This protein binds this small molecule.
Small molecule (SMILES): OC[C@H]1O[C@@H](NC(=S)N/N=C/c2cccc(Br)c2)[C@H](O)[C@@H](O)[C@@H]1O

Sequence of chain 2.A:
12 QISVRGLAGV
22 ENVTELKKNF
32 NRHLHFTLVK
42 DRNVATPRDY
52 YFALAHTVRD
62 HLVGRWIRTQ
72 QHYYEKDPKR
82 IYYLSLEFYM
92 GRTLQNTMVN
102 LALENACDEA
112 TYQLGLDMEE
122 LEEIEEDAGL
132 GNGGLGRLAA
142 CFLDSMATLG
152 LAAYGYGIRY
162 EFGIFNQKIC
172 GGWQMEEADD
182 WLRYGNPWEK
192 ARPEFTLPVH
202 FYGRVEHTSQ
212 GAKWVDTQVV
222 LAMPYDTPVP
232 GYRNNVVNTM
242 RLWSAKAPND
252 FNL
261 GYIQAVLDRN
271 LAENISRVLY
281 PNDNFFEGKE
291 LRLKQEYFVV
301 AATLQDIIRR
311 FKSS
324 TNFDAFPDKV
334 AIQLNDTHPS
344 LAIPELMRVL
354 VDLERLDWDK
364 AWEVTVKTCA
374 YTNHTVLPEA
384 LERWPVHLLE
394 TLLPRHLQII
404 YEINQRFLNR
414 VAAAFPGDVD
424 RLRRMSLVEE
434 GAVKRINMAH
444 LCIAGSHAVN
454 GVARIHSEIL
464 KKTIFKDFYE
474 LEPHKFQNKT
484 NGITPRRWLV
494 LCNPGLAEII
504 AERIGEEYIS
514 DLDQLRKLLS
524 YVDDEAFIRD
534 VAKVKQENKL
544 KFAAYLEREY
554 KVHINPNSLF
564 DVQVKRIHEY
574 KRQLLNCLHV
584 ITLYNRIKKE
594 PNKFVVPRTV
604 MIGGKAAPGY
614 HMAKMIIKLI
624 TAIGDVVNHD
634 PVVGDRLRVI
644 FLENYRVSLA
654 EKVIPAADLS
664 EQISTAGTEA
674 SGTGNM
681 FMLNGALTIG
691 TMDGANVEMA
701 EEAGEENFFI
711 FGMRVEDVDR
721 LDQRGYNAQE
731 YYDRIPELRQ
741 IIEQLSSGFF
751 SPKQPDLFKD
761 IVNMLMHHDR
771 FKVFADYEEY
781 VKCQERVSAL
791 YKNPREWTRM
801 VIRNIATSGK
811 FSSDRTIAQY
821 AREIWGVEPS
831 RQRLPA

Binding-site contacts:
Ligand atom O2 contacts residue LYS191 of chain 1.A at 3.8 Å.
Ligand atom O2 contacts residue ALA192 of chain 1.A at 3.0 Å (h-bond).
Ligand atom O4 contacts residue GLU190 of chain 1.A at 3.7 Å.
Ligand atom C10 contacts residue VAL64 of chain 1.A at 3.7 Å (hydrophobic).
Ligand atom C10 contacts residue PHE37 of chain 2.A at 3.5 Å (hydrophobic).
Ligand atom O6 contacts residue GLY186 of chain 1.A at 3.6 Å.
Ligand atom C10 contacts residue ARG60 of chain 1.A at 3.4 Å.
Ligand atom C1 contacts residue GLU190 of chain 1.A at 3.7 Å.
Ligand atom C8 contacts residue ARG60 of chain 1.A at 3.1 Å.
Ligand atom O6 contacts residue PRO188 of chain 1.A at 3.7 Å.
Ligand atom N2 contacts residue ARG60 of chain 1.A at 3.8 Å.
Ligand atom C3 contacts residue GLU190 of chain 1.A at 3.8 Å.
Ligand atom C8 contacts residue VAL40 of chain 2.A at 3.7 Å (hydrophobic).
Ligand atom O2 contacts residue GLU190 of chain 1.A at 3.8 Å.
Ligand atom N1 contacts residue GLU190 of chain 1.A at 3.4 Å (salt-bridge).
Ligand atom BR1 contacts residue PRO229 of chain 1.A at 3.3 Å.
Ligand atom C4 contacts residue ASN187 of chain 1.A at 3.7 Å.
Ligand atom C9 contacts residue ARG60 of chain 1.A at 3.4 Å.
Ligand atom C11 contacts residue ARG60 of chain 1.A at 3.4 Å.
Ligand atom N3 contacts residue THR38 of chain 2.A at 3.4 Å (h-bond).
Ligand atom N2 contacts residue THR38 of chain 2.A at 2.8 Å (h-bond).
Ligand atom C14 contacts residue ARG60 of chain 1.A at 3.7 Å.
Ligand atom N2 contacts residue LYS191 of chain 1.A at 3.6 Å.
Ligand atom N3 contacts residue ARG60 of chain 1.A at 3.3 Å (salt-bridge).
Ligand atom C7 contacts residue THR38 of chain 2.A at 3.8 Å.
Ligand atom C8 contacts residue PHE37 of chain 2.A at 3.8 Å (hydrophobic).
Ligand atom BR1 contacts residue GLU190 of chain 1.A at 3.5 Å.
Ligand atom C4 contacts residue GLU190 of chain 1.A at 3.8 Å.
Ligand atom O6 contacts residue ASN187 of chain 1.A at 3.0 Å (h-bond).
Ligand atom O3 contacts residue TYR226 of chain 1.A at 3.6 Å.
Ligand atom BR1 contacts residue PRO188 of chain 1.A at 3.7 Å.
Ligand atom C11 contacts residue VAL64 of chain 1.A at 3.4 Å (hydrophobic).
Ligand atom C10 contacts residue VAL40 of chain 2.A at 3.4 Å (hydrophobic).
Ligand atom BR1 contacts residue TRP189 of chain 1.A at 3.2 Å.
Ligand atom C12 contacts residue ARG60 of chain 1.A at 3.6 Å.
Ligand atom O3 contacts residue GLU190 of chain 1.A at 2.8 Å (salt-bridge).
Ligand atom C9 contacts residue VAL40 of chain 2.A at 3.5 Å (hydrophobic).
Ligand atom C2 contacts residue GLU190 of chain 1.A at 3.2 Å.
Ligand atom N3 contacts residue LYS191 of chain 1.A at 3.8 Å.
Ligand atom C8 contacts residue THR38 of chain 2.A at 3.2 Å.

Sequence of chain 1.A:
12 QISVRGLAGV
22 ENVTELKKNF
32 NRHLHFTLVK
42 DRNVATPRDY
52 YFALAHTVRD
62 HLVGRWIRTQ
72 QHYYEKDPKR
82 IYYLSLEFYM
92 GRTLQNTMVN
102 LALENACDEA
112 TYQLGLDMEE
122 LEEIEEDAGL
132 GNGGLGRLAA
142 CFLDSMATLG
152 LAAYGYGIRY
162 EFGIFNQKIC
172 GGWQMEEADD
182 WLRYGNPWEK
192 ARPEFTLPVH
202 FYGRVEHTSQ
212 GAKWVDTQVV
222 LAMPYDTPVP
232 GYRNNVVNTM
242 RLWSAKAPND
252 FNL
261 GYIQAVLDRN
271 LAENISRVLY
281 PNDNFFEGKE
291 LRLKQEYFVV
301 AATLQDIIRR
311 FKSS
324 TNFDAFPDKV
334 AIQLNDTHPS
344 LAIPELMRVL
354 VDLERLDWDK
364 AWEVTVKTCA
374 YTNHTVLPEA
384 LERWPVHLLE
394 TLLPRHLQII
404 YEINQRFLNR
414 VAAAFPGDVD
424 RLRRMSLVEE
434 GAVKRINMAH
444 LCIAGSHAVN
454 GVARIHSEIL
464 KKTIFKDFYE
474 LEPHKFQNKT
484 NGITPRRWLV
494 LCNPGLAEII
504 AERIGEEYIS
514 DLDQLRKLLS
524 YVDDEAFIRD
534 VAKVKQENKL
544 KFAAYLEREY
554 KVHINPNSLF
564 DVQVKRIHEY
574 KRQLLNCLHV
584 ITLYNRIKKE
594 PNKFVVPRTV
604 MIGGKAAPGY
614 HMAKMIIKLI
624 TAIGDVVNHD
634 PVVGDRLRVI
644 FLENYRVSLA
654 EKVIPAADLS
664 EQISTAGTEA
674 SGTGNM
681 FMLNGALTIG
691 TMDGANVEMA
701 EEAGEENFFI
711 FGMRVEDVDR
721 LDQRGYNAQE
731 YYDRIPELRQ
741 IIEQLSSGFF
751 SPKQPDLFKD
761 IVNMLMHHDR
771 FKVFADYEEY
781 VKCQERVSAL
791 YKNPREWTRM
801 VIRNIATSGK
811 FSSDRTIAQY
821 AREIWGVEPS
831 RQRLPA